Sequence of chain 1.R:
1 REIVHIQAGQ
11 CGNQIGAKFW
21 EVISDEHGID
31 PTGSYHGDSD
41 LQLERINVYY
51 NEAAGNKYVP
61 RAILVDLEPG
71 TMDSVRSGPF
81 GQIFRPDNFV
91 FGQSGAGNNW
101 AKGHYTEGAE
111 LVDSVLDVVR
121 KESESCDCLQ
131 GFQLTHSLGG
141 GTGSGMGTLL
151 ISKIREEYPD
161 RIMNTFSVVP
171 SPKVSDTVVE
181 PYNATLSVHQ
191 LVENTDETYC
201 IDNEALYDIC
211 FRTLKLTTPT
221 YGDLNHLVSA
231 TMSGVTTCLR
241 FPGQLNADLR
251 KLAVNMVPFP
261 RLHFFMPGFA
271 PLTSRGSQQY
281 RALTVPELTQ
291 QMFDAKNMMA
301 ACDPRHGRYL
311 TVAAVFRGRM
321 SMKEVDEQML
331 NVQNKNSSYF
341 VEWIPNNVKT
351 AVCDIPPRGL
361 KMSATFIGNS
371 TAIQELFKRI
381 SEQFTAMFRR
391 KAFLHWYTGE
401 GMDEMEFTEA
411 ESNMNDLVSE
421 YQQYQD

Binding-site contacts:
Ligand atom O2B contacts residue GLY9 of chain 1.R at 3.4 Å.
Ligand atom O6 contacts residue ASN225 of chain 1.R at 3.5 Å (h-bond).
Ligand atom C2' contacts residue ASP176 of chain 1.R at 3.4 Å.
Ligand atom O1G contacts residue THR142 of chain 1.R at 3.0 Å.
Ligand atom N3 contacts residue ASN203 of chain 1.R at 3.1 Å (h-bond).
Ligand atom PB contacts residue THR142 of chain 1.R at 3.1 Å.
Ligand atom O1A contacts residue CYS11 of chain 1.R at 2.7 Å (h-bond).
Ligand atom O3G contacts residue ASN98 of chain 1.R at 1.8 Å (h-bond).
Ligand atom O4' contacts residue SER137 of chain 1.R at 3.3 Å.
Ligand atom O3G contacts residue GLY97 of chain 1.R at 3.0 Å.
Ligand atom N9 contacts residue CYS11 of chain 1.R at 3.4 Å.
Ligand atom N1 contacts residue ASN225 of chain 1.R at 3.0 Å (h-bond).
Ligand atom O1B contacts residue GLY143 of chain 1.R at 2.6 Å (h-bond).
Ligand atom O2A contacts residue CYS11 of chain 1.R at 3.2 Å (h-bond).
Ligand atom O3B contacts residue THR142 of chain 1.R at 2.9 Å (h-bond).
Ligand atom O1B contacts residue THR142 of chain 1.R at 2.4 Å (h-bond).
Ligand atom O1B contacts residue GLY9 of chain 1.R at 2.6 Å.
Ligand atom O3' contacts residue GLU180 of chain 1.R at 2.6 Å (salt-bridge).
Ligand atom O1A contacts residue GLN10 of chain 1.R at 3.0 Å (h-bond).
Ligand atom C4 contacts residue CYS11 of chain 1.R at 3.5 Å (hydrophobic).
Ligand atom C3' contacts residue GLU180 of chain 1.R at 3.3 Å.
Ligand atom C8 contacts residue CYS11 of chain 1.R at 3.4 Å (hydrophobic).
Ligand atom O6 contacts residue GLN14 of chain 1.R at 3.3 Å (h-bond).
Ligand atom O2A contacts residue GLN10 of chain 1.R at 2.8 Å.
Ligand atom O1G contacts residue ALA96 of chain 1.R at 2.9 Å.
Ligand atom O2G contacts residue MG1 of chain 1.BB at 2.5 Å.
Ligand atom PB contacts residue GLY9 of chain 1.R at 3.4 Å.
Ligand atom O2' contacts residue ASP176 of chain 1.R at 3.0 Å (salt-bridge).
Ligand atom C4' contacts residue SER137 of chain 1.R at 3.1 Å.
Ligand atom PG contacts residue ASN98 of chain 1.R at 3.1 Å.
Ligand atom N2 contacts residue ASN203 of chain 1.R at 2.4 Å (h-bond).
Ligand atom O1G contacts residue GLY97 of chain 1.R at 3.3 Å (h-bond).
Ligand atom O2B contacts residue MG1 of chain 1.BB at 2.4 Å.
Ligand atom N1 contacts residue TYR221 of chain 1.R at 3.2 Å.
Ligand atom PB contacts residue GLN10 of chain 1.R at 3.4 Å.
Ligand atom N2 contacts residue ASN225 of chain 1.R at 3.0 Å (h-bond).
Ligand atom O3G contacts residue GLY141 of chain 1.R at 3.5 Å.
Ligand atom C2 contacts residue ASN203 of chain 1.R at 3.4 Å.
Ligand atom O2B contacts residue GLN10 of chain 1.R at 2.5 Å (h-bond).
Ligand atom N7 contacts residue CYS11 of chain 1.R at 3.4 Å.

The protein below binds the small molecule below.
Small molecule (SMILES): Nc1nc2c(ncn2[C@@H]2O[C@H](CO[P](=O)(O)C[P](=O)(O)OP(=O)(O)O)[C@@H](O)[C@H]2O)c(=O)[nH]1

Sequence of chain 1.E:
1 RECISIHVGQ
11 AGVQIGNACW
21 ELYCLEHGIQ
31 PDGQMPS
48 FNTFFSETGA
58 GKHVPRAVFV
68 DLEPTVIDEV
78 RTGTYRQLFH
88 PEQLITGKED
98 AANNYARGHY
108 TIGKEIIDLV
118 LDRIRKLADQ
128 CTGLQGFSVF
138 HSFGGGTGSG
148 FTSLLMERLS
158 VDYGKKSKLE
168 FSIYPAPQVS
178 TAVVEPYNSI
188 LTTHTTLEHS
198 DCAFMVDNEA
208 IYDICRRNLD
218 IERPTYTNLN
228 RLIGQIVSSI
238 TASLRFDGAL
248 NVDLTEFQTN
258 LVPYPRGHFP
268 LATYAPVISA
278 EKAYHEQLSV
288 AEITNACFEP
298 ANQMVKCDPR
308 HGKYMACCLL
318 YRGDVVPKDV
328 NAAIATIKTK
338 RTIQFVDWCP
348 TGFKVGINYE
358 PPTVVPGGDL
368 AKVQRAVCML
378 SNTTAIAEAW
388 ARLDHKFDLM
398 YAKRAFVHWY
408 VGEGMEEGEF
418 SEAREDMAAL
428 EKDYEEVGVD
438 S